This protein binds this small molecule.
Small molecule (SMILES): CC(=O)N[C@H]1[C@H](O[C@H]2[C@H](O)[C@@H](NC(C)=O)CO[C@@H]2CO)O[C@H](CO)[C@@H](O[C@@H]2O[C@H](CO)[C@@H](O)[C@H](O)[C@@H]2O)[C@@H]1O

Sequence of chain 1.E:
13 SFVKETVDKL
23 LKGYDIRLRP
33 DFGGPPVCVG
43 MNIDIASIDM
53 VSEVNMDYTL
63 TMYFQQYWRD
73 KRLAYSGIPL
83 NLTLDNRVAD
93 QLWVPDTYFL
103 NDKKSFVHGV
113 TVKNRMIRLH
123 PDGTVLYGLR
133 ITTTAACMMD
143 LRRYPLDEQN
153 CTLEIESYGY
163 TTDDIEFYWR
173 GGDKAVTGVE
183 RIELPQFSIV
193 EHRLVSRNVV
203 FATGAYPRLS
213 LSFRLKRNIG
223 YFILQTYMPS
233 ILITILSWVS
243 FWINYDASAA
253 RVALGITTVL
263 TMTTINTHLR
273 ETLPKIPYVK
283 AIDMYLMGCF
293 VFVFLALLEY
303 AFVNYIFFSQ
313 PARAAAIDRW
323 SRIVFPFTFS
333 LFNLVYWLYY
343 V

Binding-site contacts:
Ligand atom C3 contacts residue ASN152 of chain 1.E at 3.8 Å.
Ligand atom C8 contacts residue PHE215 of chain 1.E at 4.1 Å (hydrophobic).
Ligand atom C6 contacts residue VAL197 of chain 1.E at 4.2 Å (hydrophobic).
Ligand atom O7 contacts residue ASN152 of chain 1.E at 3.3 Å (h-bond).
Ligand atom O7 contacts residue VAL197 of chain 1.E at 4.4 Å.
Ligand atom O6 contacts residue ARG195 of chain 1.E at 3.4 Å.
Ligand atom O7 contacts residue GLU193 of chain 1.E at 4.3 Å.
Ligand atom O5 contacts residue VAL197 of chain 1.E at 3.8 Å.
Ligand atom C8 contacts residue ARG216 of chain 1.E at 4.0 Å.
Ligand atom C3 contacts residue SER214 of chain 1.E at 3.5 Å.
Ligand atom C4 contacts residue ASN152 of chain 1.E at 4.2 Å.
Ligand atom C2 contacts residue SER214 of chain 1.E at 3.8 Å.
Ligand atom C5 contacts residue ASN152 of chain 1.E at 3.6 Å.
Ligand atom O7 contacts residue ARG195 of chain 1.E at 4.0 Å.
Ligand atom O7 contacts residue ARG216 of chain 1.E at 3.1 Å (salt-bridge).
Ligand atom O5 contacts residue ASN152 of chain 1.E at 2.3 Å (h-bond).
Ligand atom C7 contacts residue SER214 of chain 1.E at 4.0 Å.
Ligand atom C8 contacts residue SER214 of chain 1.E at 3.7 Å.
Ligand atom C7 contacts residue ARG216 of chain 1.E at 4.0 Å.
Ligand atom C7 contacts residue ASN152 of chain 1.E at 3.4 Å.
Ligand atom C1 contacts residue SER214 of chain 1.E at 3.8 Å.
Ligand atom O7 contacts residue SER212 of chain 1.E at 4.2 Å.
Ligand atom C5 contacts residue VAL197 of chain 1.E at 4.4 Å (hydrophobic).
Ligand atom O3 contacts residue ARG195 of chain 1.E at 2.8 Å (salt-bridge).
Ligand atom N2 contacts residue ARG195 of chain 1.E at 4.1 Å.
Ligand atom C2 contacts residue ASN152 of chain 1.E at 2.5 Å.
Ligand atom C8 contacts residue ARG199 of chain 1.E at 3.6 Å.
Ligand atom C7 contacts residue ARG199 of chain 1.E at 4.3 Å.
Ligand atom C8 contacts residue HIS194 of chain 1.E at 4.1 Å.
Ligand atom N2 contacts residue SER214 of chain 1.E at 3.1 Å (h-bond).
Ligand atom C2 contacts residue VAL197 of chain 1.E at 4.3 Å (hydrophobic).
Ligand atom C2 contacts residue ARG195 of chain 1.E at 4.0 Å.
Ligand atom O7 contacts residue ARG199 of chain 1.E at 4.1 Å.
Ligand atom C7 contacts residue ARG195 of chain 1.E at 3.9 Å.
Ligand atom C1 contacts residue ASN152 of chain 1.E at 1.4 Å.
Ligand atom C8 contacts residue ARG195 of chain 1.E at 3.9 Å.
Ligand atom N2 contacts residue ASN152 of chain 1.E at 3.0 Å (h-bond).
Ligand atom C8 contacts residue GLU193 of chain 1.E at 3.9 Å.
Ligand atom C3 contacts residue ARG195 of chain 1.E at 3.9 Å.
Ligand atom O3 contacts residue SER214 of chain 1.E at 4.0 Å.